Sequence of chain 1.A:
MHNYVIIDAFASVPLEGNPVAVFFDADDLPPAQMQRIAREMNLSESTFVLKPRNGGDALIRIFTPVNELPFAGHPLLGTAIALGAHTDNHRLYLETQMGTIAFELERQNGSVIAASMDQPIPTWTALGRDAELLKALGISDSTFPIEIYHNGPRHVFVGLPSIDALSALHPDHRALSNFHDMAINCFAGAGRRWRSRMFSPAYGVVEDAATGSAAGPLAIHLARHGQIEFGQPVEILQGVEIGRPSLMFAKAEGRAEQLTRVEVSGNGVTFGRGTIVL

Binding-site contacts:
Ligand atom O1 contacts residue GLY93 of chain 1.A at 3.5 Å (h-bond).
Ligand atom C contacts residue THR231 of chain 1.A at 3.8 Å.
Ligand atom C2 contacts residue THR231 of chain 1.A at 3.8 Å.
Ligand atom O1 contacts residue ALA230 of chain 1.A at 3.6 Å.
Ligand atom N2 contacts residue HIS94 of chain 1.A at 3.0 Å (h-bond).
Ligand atom O2 contacts residue THR231 of chain 1.A at 3.8 Å.
Ligand atom C1 contacts residue GLU65 of chain 1.A at 3.7 Å.
Ligand atom C1 contacts residue SER233 of chain 1.A at 3.9 Å.
Ligand atom C5 contacts residue TYR223 of chain 1.A at 3.7 Å (hydrophobic).
Ligand atom C3 contacts residue GLU65 of chain 1.A at 2.7 Å.
Ligand atom C contacts residue GLY232 of chain 1.A at 3.3 Å.
Ligand atom N2 contacts residue GLU65 of chain 1.A at 2.8 Å (salt-bridge).
Ligand atom C4 contacts residue MET218 of chain 1.A at 3.5 Å (hydrophobic).
Ligand atom C6 contacts residue SER233 of chain 1.A at 3.3 Å.
Ligand atom O1 contacts residue PRO95 of chain 1.A at 3.4 Å.
Ligand atom O2 contacts residue GLY232 of chain 1.A at 3.3 Å (h-bond).
Ligand atom N2 contacts residue ALA230 of chain 1.A at 3.8 Å.
Ligand atom C contacts residue SER233 of chain 1.A at 3.5 Å.
Ligand atom C2 contacts residue GLU65 of chain 1.A at 3.4 Å.
Ligand atom O3' contacts residue MET218 of chain 1.A at 3.5 Å.
Ligand atom O1 contacts residue THR231 of chain 1.A at 3.7 Å.
Ligand atom N2 contacts residue ASP228 of chain 1.A at 3.3 Å (salt-bridge).
Ligand atom C4 contacts residue TYR223 of chain 1.A at 3.8 Å (hydrophobic).
Ligand atom C5 contacts residue GLU65 of chain 1.A at 3.9 Å.
Ligand atom C1 contacts residue THR231 of chain 1.A at 3.8 Å.
Ligand atom O3' contacts residue ASP228 of chain 1.A at 3.4 Å.
Ligand atom O3' contacts residue SER64 of chain 1.A at 3.7 Å.
Ligand atom C4 contacts residue GLU65 of chain 1.A at 3.4 Å.
Ligand atom O1 contacts residue HIS94 of chain 1.A at 3.1 Å (h-bond).
Ligand atom O2 contacts residue ALA92 of chain 1.A at 3.6 Å.
Ligand atom O2 contacts residue SER233 of chain 1.A at 2.4 Å (h-bond).
Ligand atom C5 contacts residue LEU89 of chain 1.A at 3.9 Å (hydrophobic).
Ligand atom O2 contacts residue GLY93 of chain 1.A at 2.8 Å (h-bond).
Ligand atom C3 contacts residue MET218 of chain 1.A at 3.8 Å (hydrophobic).
Ligand atom C contacts residue ALA92 of chain 1.A at 3.9 Å (hydrophobic).
Ligand atom O1 contacts residue GLY232 of chain 1.A at 3.0 Å (h-bond).
Ligand atom O3' contacts residue GLU65 of chain 1.A at 3.4 Å (salt-bridge).
Ligand atom C contacts residue GLY93 of chain 1.A at 3.4 Å.
Ligand atom C6 contacts residue THR231 of chain 1.A at 3.9 Å.
Ligand atom C2 contacts residue ASP228 of chain 1.A at 3.6 Å.

The protein below binds the small molecule below.
Small molecule (SMILES): N[C@H]1C(C(=O)O)=CC=C[C@@H]1O